The protein below binds the small molecule below.
Small molecule (SMILES): CC[C@H](C)[C@H](NC(=O)[C@@H](N)Cc1cnc[nH]1)C(=O)NCC(=O)N1CCC[C@H]1C(=O)NCC(=O)N[C@@H](CCCN=C(N)N)C(=O)N[C@@H](C)C(=O)N[C@@H](Cc1ccccc1)C(=O)NCC(=O)NCC(=O)NCC(=O)O

Sequence of chain 1.B:
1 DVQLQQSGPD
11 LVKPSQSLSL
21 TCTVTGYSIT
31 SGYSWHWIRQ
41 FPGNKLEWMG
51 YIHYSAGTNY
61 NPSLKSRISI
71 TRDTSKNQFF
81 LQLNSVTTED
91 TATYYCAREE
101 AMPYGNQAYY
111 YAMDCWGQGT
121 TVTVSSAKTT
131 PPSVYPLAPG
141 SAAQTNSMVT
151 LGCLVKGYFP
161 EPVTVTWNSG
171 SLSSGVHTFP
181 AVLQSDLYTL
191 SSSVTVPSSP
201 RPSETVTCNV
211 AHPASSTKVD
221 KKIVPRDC

Sequence of chain 1.A:
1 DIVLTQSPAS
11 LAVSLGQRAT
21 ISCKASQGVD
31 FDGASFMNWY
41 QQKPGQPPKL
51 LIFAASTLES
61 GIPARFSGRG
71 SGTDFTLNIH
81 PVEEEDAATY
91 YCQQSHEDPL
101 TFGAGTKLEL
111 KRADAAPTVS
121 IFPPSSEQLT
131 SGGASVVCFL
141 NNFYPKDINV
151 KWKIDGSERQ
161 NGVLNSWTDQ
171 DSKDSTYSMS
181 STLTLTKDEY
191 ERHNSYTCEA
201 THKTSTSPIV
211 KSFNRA

Binding-site contacts:
Ligand atom CA contacts residue GLU97 of chain 1.A at 3.4 Å.
Ligand atom O contacts residue PHE36 of chain 1.A at 3.4 Å.
Ligand atom CD1 contacts residue TYR51 of chain 1.B at 3.5 Å (hydrophobic).
Ligand atom C contacts residue ARN1 of chain 1.D at 3.1 Å.
Ligand atom CA contacts residue ASP98 of chain 1.A at 3.4 Å.
Ligand atom O contacts residue ARN1 of chain 1.D at 3.2 Å (h-bond).
Ligand atom C contacts residue ASP98 of chain 1.A at 3.6 Å.
Ligand atom NH1 contacts residue GLU99 of chain 1.B at 2.8 Å (salt-bridge).
Ligand atom NE2 contacts residue ASP32 of chain 1.A at 3.5 Å (salt-bridge).
Ligand atom CD contacts residue ASP98 of chain 1.A at 3.0 Å.
Ligand atom ND1 contacts residue TYR109 of chain 1.B at 3.5 Å (h-bond).
Ligand atom CD1 contacts residue TYR33 of chain 1.B at 3.4 Å (hydrophobic).
Ligand atom CB contacts residue TYR109 of chain 1.B at 3.3 Å (hydrophobic).
Ligand atom N contacts residue ARN1 of chain 1.D at 1.3 Å.
Ligand atom N contacts residue PHE36 of chain 1.A at 3.3 Å.
Ligand atom NE contacts residue ASP98 of chain 1.A at 3.1 Å (salt-bridge).
Ligand atom C contacts residue ARN1 of chain 1.D at 2.2 Å.
Ligand atom NH2 contacts residue GLU99 of chain 1.B at 2.8 Å (salt-bridge).
Ligand atom N contacts residue HIS96 of chain 1.A at 2.9 Å (h-bond).
Ligand atom CA contacts residue ARN1 of chain 1.D at 2.4 Å.
Ligand atom O contacts residue TYR33 of chain 1.B at 2.8 Å (h-bond).
Ligand atom N contacts residue ARN1 of chain 1.D at 3.4 Å.
Ligand atom CB contacts residue HIS53 of chain 1.B at 3.2 Å.
Ligand atom N contacts residue HIS96 of chain 1.A at 3.3 Å (h-bond).
Ligand atom NH1 contacts residue LEU100 of chain 1.A at 3.0 Å.
Ligand atom CA contacts residue ARN1 of chain 1.D at 2.5 Å.
Ligand atom C contacts residue HIS96 of chain 1.A at 3.3 Å.
Ligand atom CZ contacts residue GLU99 of chain 1.B at 3.3 Å.
Ligand atom N contacts residue ASP98 of chain 1.A at 3.0 Å (salt-bridge).
Ligand atom O contacts residue TYR33 of chain 1.B at 3.4 Å.
Ligand atom CB contacts residue ARN1 of chain 1.D at 2.8 Å.
Ligand atom N contacts residue ARN1 of chain 1.D at 1.4 Å (h-bond).
Ligand atom CD2 contacts residue HIS53 of chain 1.B at 3.5 Å.
Ligand atom C contacts residue TYR33 of chain 1.B at 3.5 Å (hydrophobic).
Ligand atom CA contacts residue HIS96 of chain 1.A at 3.4 Å.
Ligand atom CG contacts residue HIS96 of chain 1.A at 3.3 Å.
Ligand atom CE1 contacts residue THR58 of chain 1.B at 3.5 Å.
Ligand atom CA contacts residue SER95 of chain 1.A at 3.5 Å.
Ligand atom O contacts residue HIS53 of chain 1.B at 3.0 Å (h-bond).
Ligand atom O contacts residue ASP98 of chain 1.A at 3.3 Å (salt-bridge).